This protein binds this small molecule.
Small molecule (SMILES): O=C1c2c(O)cc(O)cc2O[C@H](c2ccc(O)c(O)c2)[C@H]1O

Binding-site contacts:
Ligand atom C10 contacts residue SER38 of chain 1.M at 3.1 Å.
Ligand atom O29 contacts residue PHE94 of chain 1.M at 3.7 Å.
Ligand atom C9 contacts residue TYR49 of chain 1.M at 3.3 Å (hydrophobic).
Ligand atom O24 contacts residue DQH1 of chain 1.LB at 3.5 Å (h-bond).
Ligand atom O29 contacts residue GLN102 of chain 1.M at 2.6 Å (h-bond).
Ligand atom O13 contacts residue THR72 of chain 1.M at 3.3 Å.
Ligand atom O27 contacts residue SER38 of chain 1.M at 2.7 Å (h-bond).
Ligand atom O29 contacts residue PHE136 of chain 1.M at 3.4 Å.
Ligand atom C16 contacts residue ASP80 of chain 1.M at 3.7 Å.
Ligand atom C6 contacts residue GLN102 of chain 1.M at 3.5 Å.
Ligand atom C18 contacts residue DQH1 of chain 1.LB at 3.2 Å.
Ligand atom O23 contacts residue GLN41 of chain 1.M at 3.4 Å (h-bond).
Ligand atom C18 contacts residue PHE42 of chain 1.M at 3.8 Å (hydrophobic).
Ligand atom C1 contacts residue TRP29 of chain 1.M at 3.6 Å (hydrophobic).
Ligand atom O27 contacts residue TYR49 of chain 1.M at 3.0 Å (h-bond).
Ligand atom C4 contacts residue DQH1 of chain 1.LB at 3.7 Å.
Ligand atom O13 contacts residue TYR49 of chain 1.M at 2.6 Å (h-bond).
Ligand atom C10 contacts residue HIS74 of chain 1.M at 3.8 Å.
Ligand atom C17 contacts residue ASP80 of chain 1.M at 3.5 Å.
Ligand atom C1 contacts residue GLN102 of chain 1.M at 3.7 Å.
Ligand atom O24 contacts residue TRP76 of chain 1.M at 3.6 Å.
Ligand atom O12 contacts residue DQH1 of chain 1.LB at 3.1 Å (h-bond).
Ligand atom C17 contacts residue DQH1 of chain 1.LB at 3.5 Å.
Ligand atom O30 contacts residue GLN70 of chain 1.M at 3.6 Å.
Ligand atom C14 contacts residue HIS74 of chain 1.M at 3.6 Å.
Ligand atom O23 contacts residue DQH1 of chain 1.LB at 2.9 Å (h-bond).
Ligand atom C10 contacts residue TYR49 of chain 1.M at 3.5 Å (hydrophobic).
Ligand atom O30 contacts residue PHE51 of chain 1.M at 3.7 Å.
Ligand atom O27 contacts residue HIS74 of chain 1.M at 2.9 Å (h-bond).
Ligand atom C19 contacts residue PHE42 of chain 1.M at 3.8 Å (hydrophobic).
Ligand atom C19 contacts residue DQH1 of chain 1.LB at 3.2 Å.
Ligand atom C14 contacts residue DQH1 of chain 1.LB at 3.8 Å.
Ligand atom O24 contacts residue ASP80 of chain 1.M at 2.5 Å (salt-bridge).
Ligand atom O13 contacts residue PHE51 of chain 1.M at 3.0 Å.
Ligand atom C19 contacts residue SER38 of chain 1.M at 3.6 Å.
Ligand atom C11 contacts residue HIS74 of chain 1.M at 3.7 Å.
Ligand atom O27 contacts residue PHE42 of chain 1.M at 3.8 Å.
Ligand atom O23 contacts residue PHE42 of chain 1.M at 3.6 Å.
Ligand atom C9 contacts residue THR72 of chain 1.M at 3.6 Å.
Ligand atom O30 contacts residue THR72 of chain 1.M at 3.3 Å (h-bond).

Sequence of chain 1.M:
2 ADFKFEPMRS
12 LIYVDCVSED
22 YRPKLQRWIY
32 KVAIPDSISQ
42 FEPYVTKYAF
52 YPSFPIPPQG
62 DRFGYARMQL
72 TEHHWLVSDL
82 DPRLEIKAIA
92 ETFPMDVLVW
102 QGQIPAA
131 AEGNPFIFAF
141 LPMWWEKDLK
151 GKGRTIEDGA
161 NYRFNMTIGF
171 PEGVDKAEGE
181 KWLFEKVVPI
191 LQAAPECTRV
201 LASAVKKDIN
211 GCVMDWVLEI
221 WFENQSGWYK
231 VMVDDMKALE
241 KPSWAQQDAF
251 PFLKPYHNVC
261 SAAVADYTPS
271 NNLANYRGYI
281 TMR